Binding-site contacts:
Ligand atom OAF contacts residue ARG125 of chain 1.A at 4.2 Å.
Ligand atom OAG contacts residue LEU48 of chain 1.A at 3.4 Å.
Ligand atom CAK contacts residue SER52 of chain 1.A at 3.9 Å.
Ligand atom CBG contacts residue CYS55 of chain 1.A at 4.1 Å (hydrophobic).
Ligand atom CBB contacts residue TRP136 of chain 1.A at 4.4 Å (hydrophobic).
Ligand atom CAR contacts residue LYS129 of chain 1.A at 3.7 Å.
Ligand atom CAL contacts residue LYS129 of chain 1.A at 3.2 Å.
Ligand atom CAM contacts residue LEU48 of chain 1.A at 4.4 Å (hydrophobic).
Ligand atom CAX contacts residue LYS129 of chain 1.A at 4.2 Å.
Ligand atom CAZ contacts residue ILE132 of chain 1.A at 4.4 Å (hydrophobic).
Ligand atom CAD contacts residue ILE132 of chain 1.A at 3.7 Å (hydrophobic).
Ligand atom OAW contacts residue LEU48 of chain 1.A at 4.1 Å.
Ligand atom CBD contacts residue ILE132 of chain 1.A at 3.9 Å (hydrophobic).
Ligand atom CBA contacts residue LEU93 of chain 1.A at 4.3 Å (hydrophobic).
Ligand atom CBA contacts residue LEU90 of chain 1.A at 4.2 Å (hydrophobic).
Ligand atom CAI contacts residue SER52 of chain 1.A at 4.4 Å.
Ligand atom OAG contacts residue LYS129 of chain 1.A at 3.4 Å.
Ligand atom CAD contacts residue LYS129 of chain 1.A at 4.2 Å.
Ligand atom CAA contacts residue LEU93 of chain 1.A at 4.1 Å (hydrophobic).
Ligand atom CAQ contacts residue SER52 of chain 1.A at 4.3 Å.
Ligand atom CAQ contacts residue CYS55 of chain 1.A at 3.5 Å (hydrophobic).
Ligand atom CAY contacts residue LYS129 of chain 1.A at 3.9 Å.
Ligand atom CAE contacts residue TRP136 of chain 1.A at 3.5 Å (hydrophobic).
Ligand atom CAB contacts residue LEU90 of chain 1.A at 4.0 Å (hydrophobic).
Ligand atom CAJ contacts residue TRP136 of chain 1.A at 4.2 Å (hydrophobic).
Ligand atom CAV contacts residue LEU48 of chain 1.A at 4.0 Å (hydrophobic).
Ligand atom CAI contacts residue LEU48 of chain 1.A at 4.5 Å (hydrophobic).
Ligand atom CAE contacts residue ILE132 of chain 1.A at 4.3 Å (hydrophobic).
Ligand atom CAK contacts residue THR51 of chain 1.A at 4.4 Å.
Ligand atom CAP contacts residue TRP136 of chain 1.A at 3.5 Å (hydrophobic).
Ligand atom CAY contacts residue LEU48 of chain 1.A at 3.7 Å (hydrophobic).
Ligand atom CAI contacts residue ILE132 of chain 1.A at 4.5 Å (hydrophobic).
Ligand atom CAM contacts residue LYS129 of chain 1.A at 4.0 Å.
Ligand atom CAK contacts residue ILE132 of chain 1.A at 4.2 Å (hydrophobic).
Ligand atom CAD contacts residue CYS133 of chain 1.A at 4.3 Å (hydrophobic).
Ligand atom CAN contacts residue VAL59 of chain 1.A at 4.3 Å (hydrophobic).
Ligand atom CAP contacts residue CYS55 of chain 1.A at 3.8 Å (hydrophobic).
Ligand atom CAI contacts residue THR51 of chain 1.A at 4.1 Å.
Ligand atom CAQ contacts residue TRP136 of chain 1.A at 3.5 Å (hydrophobic).
Ligand atom CAK contacts residue CYS55 of chain 1.A at 4.1 Å (hydrophobic).

A protein and the small-molecule ligand that binds it are described below.
Small molecule (SMILES): CC(C)CCC[C@@H](C)[C@H]1CC[C@H]2[C@@H]3CC=C4C[C@@H](OC(=O)CCC(=O)O)CC[C@]4(C)[C@H]3CC[C@]12C

Sequence of chain 1.A:
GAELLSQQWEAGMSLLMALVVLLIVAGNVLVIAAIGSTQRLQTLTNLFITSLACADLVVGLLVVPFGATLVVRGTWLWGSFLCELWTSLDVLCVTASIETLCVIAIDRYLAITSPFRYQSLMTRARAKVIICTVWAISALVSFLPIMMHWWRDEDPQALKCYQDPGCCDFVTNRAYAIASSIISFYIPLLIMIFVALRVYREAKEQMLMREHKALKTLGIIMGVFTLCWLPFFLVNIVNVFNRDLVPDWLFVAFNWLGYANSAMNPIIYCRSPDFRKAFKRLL